Sequence of chain 7.A:
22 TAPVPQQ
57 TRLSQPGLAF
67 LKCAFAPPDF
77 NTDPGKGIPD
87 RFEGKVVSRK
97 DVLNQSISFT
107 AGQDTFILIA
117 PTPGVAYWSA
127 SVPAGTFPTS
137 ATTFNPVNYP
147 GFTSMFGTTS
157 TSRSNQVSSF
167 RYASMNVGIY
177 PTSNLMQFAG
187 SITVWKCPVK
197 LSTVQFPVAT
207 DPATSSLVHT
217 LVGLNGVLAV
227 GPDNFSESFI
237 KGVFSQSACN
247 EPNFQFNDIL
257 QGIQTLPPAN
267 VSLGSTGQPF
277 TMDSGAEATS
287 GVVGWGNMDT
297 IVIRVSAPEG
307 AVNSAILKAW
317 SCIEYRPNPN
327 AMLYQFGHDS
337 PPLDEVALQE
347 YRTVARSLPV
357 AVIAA

The protein below binds the small molecule below.
Small molecule (SMILES): CC[C@H](C)[C@@H](C=O)NC(=O)[C@H](CO)NC(=O)[C@H](CCCCN)NC(=O)[C@@H](N)C(C)C

Binding-site contacts:
Ligand atom CG2 contacts residue PHE71 of chain 7.A at 4.0 Å (hydrophobic).
Ligand atom CD1 contacts residue THR349 of chain 7.A at 4.3 Å.